This small molecule binds to this protein.
Small molecule (SMILES): CC(C)(c1cc(Br)c(O)c(Br)c1)c1cc(Br)c(O)c(Br)c1

Binding-site contacts:
Ligand atom OAC contacts residue XDI1 of chain 2.C at 1.8 Å.
Ligand atom CAL contacts residue XDI1 of chain 2.C at 1.0 Å.
Ligand atom CAS contacts residue LEU25 of chain 2.A at 3.5 Å (hydrophobic).
Ligand atom BRAE contacts residue XDI1 of chain 2.C at 2.0 Å.
Ligand atom BRAH contacts residue ALA116 of chain 2.A at 3.5 Å.
Ligand atom BRAH contacts residue THR125 of chain 2.A at 3.4 Å.
Ligand atom BRAG contacts residue LEU117 of chain 1.A at 3.3 Å.
Ligand atom CAK contacts residue XDI1 of chain 2.C at 1.1 Å.
Ligand atom CAS contacts residue XDI1 of chain 2.C at 1.8 Å.
Ligand atom BRAG contacts residue LEU118 of chain 1.A at 3.6 Å.
Ligand atom CAB contacts residue XDI1 of chain 2.C at 2.6 Å.
Ligand atom CAT contacts residue LEU25 of chain 2.A at 3.2 Å (hydrophobic).
Ligand atom CAL contacts residue ALA116 of chain 2.A at 3.5 Å (hydrophobic).
Ligand atom BRAG contacts residue LEU25 of chain 1.A at 3.7 Å.
Ligand atom CAA contacts residue LEU25 of chain 2.A at 1.1 Å (hydrophobic).
Ligand atom OAD contacts residue LEU118 of chain 1.A at 3.1 Å.
Ligand atom CAT contacts residue XDI1 of chain 2.C at 1.2 Å.
Ligand atom CAM contacts residue XDI1 of chain 2.C at 0.7 Å.
Ligand atom BRAG contacts residue XDI1 of chain 2.C at 1.2 Å.
Ligand atom CAU contacts residue LEU25 of chain 2.A at 2.3 Å (hydrophobic).
Ligand atom CAR contacts residue XDI1 of chain 2.C at 1.5 Å.
Ligand atom CAI contacts residue LEU25 of chain 2.A at 3.8 Å (hydrophobic).
Ligand atom CAB contacts residue LYS23 of chain 2.A at 3.6 Å.
Ligand atom CAN contacts residue XDI1 of chain 2.C at 1.9 Å.
Ligand atom CAJ contacts residue XDI1 of chain 2.C at 1.8 Å.
Ligand atom CAQ contacts residue XDI1 of chain 2.C at 1.0 Å.
Ligand atom BRAH contacts residue THR127 of chain 2.A at 3.3 Å.
Ligand atom OAC contacts residue LYS23 of chain 1.A at 3.2 Å.
Ligand atom CAO contacts residue XDI1 of chain 2.C at 0.8 Å.
Ligand atom CAB contacts residue LEU25 of chain 2.A at 2.3 Å (hydrophobic).
Ligand atom CAP contacts residue XDI1 of chain 2.C at 0.8 Å.
Ligand atom BRAH contacts residue LEU118 of chain 2.A at 3.7 Å.
Ligand atom OAD contacts residue XDI1 of chain 2.C at 3.0 Å.
Ligand atom CAU contacts residue XDI1 of chain 2.C at 2.5 Å.
Ligand atom BRAH contacts residue XDI1 of chain 2.C at 3.0 Å.
Ligand atom CAI contacts residue XDI1 of chain 2.C at 1.0 Å.
Ligand atom OAD contacts residue THR127 of chain 2.A at 3.2 Å (h-bond).
Ligand atom CAR contacts residue ALA116 of chain 2.A at 3.6 Å (hydrophobic).
Ligand atom BRAF contacts residue XDI1 of chain 2.C at 1.5 Å.
Ligand atom CAA contacts residue XDI1 of chain 2.C at 3.3 Å.

Sequence of chain 1.A:
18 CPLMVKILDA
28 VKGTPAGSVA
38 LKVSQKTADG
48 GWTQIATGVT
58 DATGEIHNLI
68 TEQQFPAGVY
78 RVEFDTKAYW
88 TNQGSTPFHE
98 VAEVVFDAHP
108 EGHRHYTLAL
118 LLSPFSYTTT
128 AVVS

Sequence of chain 2.A:
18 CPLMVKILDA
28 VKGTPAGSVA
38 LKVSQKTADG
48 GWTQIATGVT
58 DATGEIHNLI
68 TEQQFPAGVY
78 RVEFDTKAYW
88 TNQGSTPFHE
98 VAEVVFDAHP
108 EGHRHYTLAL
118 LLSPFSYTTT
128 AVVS